This protein binds this small molecule.
Small molecule (SMILES): N[C@H]1[C@@H](OP(=O)(O)O)O[C@H](CO[C@@H]2O[C@H](CO[C@]3(C(=O)O)C[C@@H](O[C@]4(C(=O)O)C[C@@H](O[C@]5(C(=O)O)C[C@@H](O)[C@@H](O)[C@@H]([C@H](O)CO)O5)[C@@H](O)[C@@H]([C@H](O)CO)O4)[C@@H](O)[C@@H]([C@H](O)CO)O3)[C@@H](OP(=O)(O)O)[C@H](O)[C@H]2N)[C@@H](O)[C@@H]1O

Sequence of chain 1.A:
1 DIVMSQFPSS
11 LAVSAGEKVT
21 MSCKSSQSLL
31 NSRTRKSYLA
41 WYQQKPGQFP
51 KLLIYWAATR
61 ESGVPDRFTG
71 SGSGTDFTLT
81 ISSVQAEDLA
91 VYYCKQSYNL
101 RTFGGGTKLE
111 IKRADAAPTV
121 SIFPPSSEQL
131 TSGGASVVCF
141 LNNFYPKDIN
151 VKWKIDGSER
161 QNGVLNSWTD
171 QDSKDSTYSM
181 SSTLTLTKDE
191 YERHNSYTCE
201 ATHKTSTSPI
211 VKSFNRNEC

Sequence of chain 1.B:
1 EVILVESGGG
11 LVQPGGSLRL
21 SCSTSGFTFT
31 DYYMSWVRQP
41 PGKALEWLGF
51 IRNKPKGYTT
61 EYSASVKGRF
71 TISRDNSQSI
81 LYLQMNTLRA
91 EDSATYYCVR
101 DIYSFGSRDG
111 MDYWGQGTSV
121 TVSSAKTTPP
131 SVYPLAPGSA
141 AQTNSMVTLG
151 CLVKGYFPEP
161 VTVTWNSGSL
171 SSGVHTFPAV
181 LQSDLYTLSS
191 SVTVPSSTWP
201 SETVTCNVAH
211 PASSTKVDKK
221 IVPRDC

Binding-site contacts:
Ligand atom C7 contacts residue ARG33 of chain 1.A at 3.6 Å.
Ligand atom O5 contacts residue ARG101 of chain 1.A at 3.4 Å (salt-bridge).
Ligand atom C8 contacts residue ARG33 of chain 1.A at 3.9 Å.
Ligand atom O5 contacts residue TYR33 of chain 1.B at 3.7 Å.
Ligand atom C5 contacts residue ARG33 of chain 1.A at 3.8 Å.
Ligand atom O4 contacts residue TYR33 of chain 1.B at 3.6 Å.
Ligand atom O1B contacts residue ARG52 of chain 1.B at 2.6 Å (salt-bridge).
Ligand atom C5 contacts residue SER97 of chain 1.A at 3.2 Å.
Ligand atom O7 contacts residue PHE105 of chain 1.B at 3.8 Å.
Ligand atom C2 contacts residue ARG33 of chain 1.A at 3.9 Å.
Ligand atom C1 contacts residue TYR33 of chain 1.B at 3.7 Å (hydrophobic).
Ligand atom O7 contacts residue TYR98 of chain 1.A at 2.7 Å (h-bond).
Ligand atom O1B contacts residue TYR33 of chain 1.B at 2.8 Å (h-bond).
Ligand atom C1 contacts residue ARG52 of chain 1.B at 3.5 Å.
Ligand atom C4 contacts residue ARG101 of chain 1.A at 3.9 Å.
Ligand atom O4 contacts residue ILE102 of chain 1.B at 3.6 Å.
Ligand atom O4 contacts residue SER97 of chain 1.A at 3.7 Å.
Ligand atom C4 contacts residue ILE102 of chain 1.B at 3.9 Å (hydrophobic).
Ligand atom O6 contacts residue LYS56 of chain 1.B at 3.2 Å (salt-bridge).
Ligand atom O4 contacts residue ARG101 of chain 1.A at 2.8 Å (salt-bridge).
Ligand atom O1B contacts residue ASN31 of chain 1.A at 3.2 Å (h-bond).
Ligand atom O1A contacts residue LYS56 of chain 1.B at 3.5 Å (salt-bridge).
Ligand atom C1 contacts residue ARG33 of chain 1.A at 3.9 Å.
Ligand atom O5 contacts residue SER97 of chain 1.A at 2.6 Å (h-bond).
Ligand atom O1B contacts residue PHE105 of chain 1.B at 3.5 Å.
Ligand atom C1 contacts residue LYS56 of chain 1.B at 3.7 Å.
Ligand atom C2 contacts residue LYS56 of chain 1.B at 3.8 Å.
Ligand atom O1A contacts residue ARG52 of chain 1.B at 3.3 Å (salt-bridge).
Ligand atom O3 contacts residue LYS56 of chain 1.B at 3.2 Å (salt-bridge).
Ligand atom C3 contacts residue PHE105 of chain 1.B at 3.7 Å (hydrophobic).
Ligand atom O5 contacts residue ARG33 of chain 1.A at 2.9 Å (salt-bridge).
Ligand atom O1A contacts residue ARG33 of chain 1.A at 3.1 Å (salt-bridge).
Ligand atom O5 contacts residue LYS56 of chain 1.B at 3.2 Å (salt-bridge).
Ligand atom O5 contacts residue PHE105 of chain 1.B at 3.3 Å.
Ligand atom O1A contacts residue ASN31 of chain 1.A at 3.7 Å.
Ligand atom C7 contacts residue TYR98 of chain 1.A at 3.3 Å (hydrophobic).
Ligand atom C6 contacts residue ARG33 of chain 1.A at 3.6 Å.
Ligand atom O5 contacts residue TYR98 of chain 1.A at 3.5 Å (h-bond).
Ligand atom C1 contacts residue ASN31 of chain 1.A at 3.5 Å.
Ligand atom O6 contacts residue ARG33 of chain 1.A at 3.1 Å (salt-bridge).